The small molecule below binds the protein below.
Small molecule (SMILES): CN(C)NC(=O)CCC(=O)O

Sequence of chain 1.A:
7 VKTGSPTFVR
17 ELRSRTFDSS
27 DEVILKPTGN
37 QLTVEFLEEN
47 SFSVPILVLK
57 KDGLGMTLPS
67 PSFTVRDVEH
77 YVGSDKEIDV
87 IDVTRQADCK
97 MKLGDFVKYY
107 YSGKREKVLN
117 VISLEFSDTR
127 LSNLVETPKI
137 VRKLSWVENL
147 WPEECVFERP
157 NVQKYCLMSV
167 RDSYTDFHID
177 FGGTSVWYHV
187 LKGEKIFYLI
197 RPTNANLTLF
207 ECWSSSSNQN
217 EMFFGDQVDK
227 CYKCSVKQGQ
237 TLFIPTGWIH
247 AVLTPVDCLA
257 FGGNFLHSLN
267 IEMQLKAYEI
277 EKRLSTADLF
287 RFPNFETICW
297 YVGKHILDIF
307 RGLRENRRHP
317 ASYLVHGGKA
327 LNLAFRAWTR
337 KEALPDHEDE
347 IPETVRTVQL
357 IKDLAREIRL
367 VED

Binding-site contacts:
Ligand atom O01 contacts residue TYR184 of chain 1.A at 3.8 Å.
Ligand atom O10 contacts residue VAL248 of chain 1.A at 3.5 Å.
Ligand atom C07 contacts residue TYR184 of chain 1.A at 3.3 Å (hydrophobic).
Ligand atom N03 contacts residue TYR184 of chain 1.A at 2.7 Å (h-bond).
Ligand atom C02 contacts residue HIS174 of chain 1.A at 3.5 Å.
Ligand atom C08 contacts residue ILE118 of chain 1.A at 3.6 Å (hydrophobic).
Ligand atom C02 contacts residue ZN1 of chain 1.C at 2.8 Å.
Ligand atom N04 contacts residue ZN1 of chain 1.C at 2.1 Å.
Ligand atom C05 contacts residue PHE177 of chain 1.A at 4.0 Å (hydrophobic).
Ligand atom O11 contacts residue VAL248 of chain 1.A at 3.5 Å.
Ligand atom C07 contacts residue VAL248 of chain 1.A at 4.0 Å (hydrophobic).
Ligand atom O01 contacts residue HIS174 of chain 1.A at 2.7 Å (h-bond).
Ligand atom N03 contacts residue ZN1 of chain 1.C at 2.8 Å.
Ligand atom O11 contacts residue LYS191 of chain 1.A at 3.5 Å (salt-bridge).
Ligand atom O10 contacts residue LEU163 of chain 1.A at 3.7 Å.
Ligand atom O01 contacts residue ZN1 of chain 1.C at 2.2 Å.
Ligand atom O11 contacts residue THR171 of chain 1.A at 2.6 Å (h-bond).
Ligand atom N04 contacts residue ASP176 of chain 1.A at 3.1 Å (salt-bridge).
Ligand atom O01 contacts residue VAL248 of chain 1.A at 3.9 Å.
Ligand atom C08 contacts residue VAL248 of chain 1.A at 4.1 Å (hydrophobic).
Ligand atom C09 contacts residue ILE118 of chain 1.A at 4.0 Å (hydrophobic).
Ligand atom O11 contacts residue ILE118 of chain 1.A at 4.0 Å.
Ligand atom C02 contacts residue TYR184 of chain 1.A at 3.1 Å (hydrophobic).
Ligand atom C08 contacts residue THR171 of chain 1.A at 3.1 Å.
Ligand atom C05 contacts residue ZN1 of chain 1.C at 2.9 Å.
Ligand atom O10 contacts residue LYS191 of chain 1.A at 3.0 Å (salt-bridge).
Ligand atom C09 contacts residue VAL248 of chain 1.A at 3.6 Å (hydrophobic).
Ligand atom N04 contacts residue TYR184 of chain 1.A at 3.5 Å (h-bond).
Ligand atom O11 contacts residue ASN116 of chain 1.A at 3.7 Å.
Ligand atom C02 contacts residue HIS246 of chain 1.A at 4.2 Å.
Ligand atom C09 contacts residue LYS191 of chain 1.A at 3.6 Å.
Ligand atom C05 contacts residue ASP176 of chain 1.A at 3.1 Å.
Ligand atom C06 contacts residue ASP176 of chain 1.A at 3.7 Å.
Ligand atom C06 contacts residue HIS174 of chain 1.A at 2.9 Å.
Ligand atom C05 contacts residue TYR184 of chain 1.A at 3.5 Å (hydrophobic).
Ligand atom C06 contacts residue ZN1 of chain 1.C at 3.0 Å.
Ligand atom N03 contacts residue HIS174 of chain 1.A at 3.8 Å.
Ligand atom N04 contacts residue HIS174 of chain 1.A at 3.1 Å (h-bond).
Ligand atom C09 contacts residue THR171 of chain 1.A at 3.3 Å.
Ligand atom O01 contacts residue HIS246 of chain 1.A at 3.1 Å (h-bond).